Binding-site contacts:
Ligand atom O22 contacts residue PHE243 of chain 6.A at 3.8 Å.
Ligand atom C5 contacts residue THR239 of chain 6.A at 3.6 Å.
Ligand atom C3 contacts residue PHE243 of chain 6.A at 3.8 Å (hydrophobic).
Ligand atom C1 contacts residue TRP424 of chain 6.A at 4.3 Å (hydrophobic).
Ligand atom O41 contacts residue MET309 of chain 6.A at 2.9 Å.
Ligand atom O21 contacts residue HIS250 of chain 6.A at 4.3 Å.
Ligand atom C2 contacts residue G2F1 of chain 6.C at 3.6 Å.
Ligand atom C2 contacts residue TRP424 of chain 6.A at 4.1 Å (hydrophobic).
Ligand atom C1 contacts residue G2F1 of chain 6.C at 3.4 Å.
Ligand atom O42 contacts residue TRP424 of chain 6.A at 3.9 Å.
Ligand atom C3 contacts residue THR239 of chain 6.A at 4.1 Å.
Ligand atom C6 contacts residue TRP424 of chain 6.A at 4.2 Å (hydrophobic).
Ligand atom N2 contacts residue THR239 of chain 6.A at 4.3 Å.
Ligand atom O42 contacts residue PHE243 of chain 6.A at 3.7 Å.
Ligand atom C1 contacts residue THR239 of chain 6.A at 4.0 Å.
Ligand atom C5 contacts residue GLU236 of chain 6.A at 4.2 Å.
Ligand atom N4 contacts residue TRP424 of chain 6.A at 3.7 Å.
Ligand atom C3 contacts residue TRP424 of chain 6.A at 3.8 Å (hydrophobic).
Ligand atom O22 contacts residue GLU507 of chain 6.A at 4.1 Å.
Ligand atom O21 contacts residue TRP191 of chain 6.A at 3.7 Å.
Ligand atom C1 contacts residue GLU236 of chain 6.A at 3.2 Å.
Ligand atom O22 contacts residue G2F1 of chain 6.C at 4.2 Å.
Ligand atom O1 contacts residue TRP191 of chain 6.A at 3.8 Å.
Ligand atom O21 contacts residue TRP508 of chain 6.A at 3.4 Å.
Ligand atom C4 contacts residue THR239 of chain 6.A at 4.1 Å.
Ligand atom O21 contacts residue GLU507 of chain 6.A at 3.5 Å (salt-bridge).
Ligand atom N2 contacts residue GLU507 of chain 6.A at 4.0 Å.
Ligand atom O22 contacts residue HIS250 of chain 6.A at 4.2 Å.
Ligand atom C5 contacts residue TRP424 of chain 6.A at 4.0 Å (hydrophobic).
Ligand atom C2 contacts residue THR239 of chain 6.A at 3.9 Å.
Ligand atom O1 contacts residue G2F1 of chain 6.C at 2.6 Å (h-bond).
Ligand atom O1 contacts residue GLU236 of chain 6.A at 2.8 Å (salt-bridge).
Ligand atom N2 contacts residue G2F1 of chain 6.C at 3.4 Å (h-bond).
Ligand atom C4 contacts residue TRP424 of chain 6.A at 3.7 Å (hydrophobic).
Ligand atom C6 contacts residue THR239 of chain 6.A at 3.6 Å.
Ligand atom O21 contacts residue G2F1 of chain 6.C at 3.1 Å (h-bond).
Ligand atom O41 contacts residue TRP424 of chain 6.A at 4.0 Å.
Ligand atom C6 contacts residue G2F1 of chain 6.C at 3.8 Å.
Ligand atom N4 contacts residue MET309 of chain 6.A at 4.0 Å.
Ligand atom C6 contacts residue GLU236 of chain 6.A at 3.0 Å.

Sequence of chain 6.A:
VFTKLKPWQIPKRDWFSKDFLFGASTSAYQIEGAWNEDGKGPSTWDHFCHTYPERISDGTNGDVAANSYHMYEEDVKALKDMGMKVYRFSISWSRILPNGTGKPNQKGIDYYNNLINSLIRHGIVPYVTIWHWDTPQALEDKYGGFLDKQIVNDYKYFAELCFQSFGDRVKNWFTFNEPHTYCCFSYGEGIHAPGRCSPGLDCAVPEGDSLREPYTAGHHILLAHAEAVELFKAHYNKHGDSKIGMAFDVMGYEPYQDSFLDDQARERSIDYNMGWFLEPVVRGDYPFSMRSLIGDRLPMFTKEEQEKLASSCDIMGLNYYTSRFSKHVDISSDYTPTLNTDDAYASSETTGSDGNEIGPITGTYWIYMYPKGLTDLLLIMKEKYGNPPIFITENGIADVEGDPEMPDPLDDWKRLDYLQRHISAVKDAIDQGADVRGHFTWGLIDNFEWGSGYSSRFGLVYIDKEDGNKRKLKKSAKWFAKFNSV

This small molecule binds to this protein.
Small molecule (SMILES): O=[N+]([O-])c1ccc(O)c([N+](=O)[O-])c1